This protein binds this small molecule.
Small molecule (SMILES): CC(=O)N[C@@H]1[C@@H](O)[C@H](O)[C@@H](CO)O[C@H]1O

Binding-site contacts:
Ligand atom O5 contacts residue ASN97 of chain 1.B at 2.2 Å (h-bond).
Ligand atom C1 contacts residue ASN97 of chain 1.B at 1.4 Å.
Ligand atom N2 contacts residue LYS96 of chain 1.B at 4.1 Å.
Ligand atom C8 contacts residue PHE98 of chain 1.B at 4.2 Å (hydrophobic).
Ligand atom O6 contacts residue ASN97 of chain 1.B at 4.2 Å.
Ligand atom C6 contacts residue ASN97 of chain 1.B at 4.5 Å.
Ligand atom N2 contacts residue ASN97 of chain 1.B at 3.0 Å (h-bond).
Ligand atom C4 contacts residue ASN97 of chain 1.B at 4.0 Å.
Ligand atom O7 contacts residue ASN97 of chain 1.B at 4.4 Å.
Ligand atom O7 contacts residue SER99 of chain 1.B at 4.3 Å.
Ligand atom C2 contacts residue ASN97 of chain 1.B at 2.4 Å.
Ligand atom O7 contacts residue PHE98 of chain 1.B at 4.1 Å.
Ligand atom C8 contacts residue ASN97 of chain 1.B at 3.4 Å.
Ligand atom C3 contacts residue ASN97 of chain 1.B at 3.7 Å.
Ligand atom C8 contacts residue LYS96 of chain 1.B at 3.9 Å.
Ligand atom C5 contacts residue ASN97 of chain 1.B at 3.5 Å.
Ligand atom C8 contacts residue ALA59 of chain 1.B at 4.4 Å (hydrophobic).
Ligand atom C7 contacts residue ASN97 of chain 1.B at 3.7 Å.
Ligand atom C7 contacts residue PHE98 of chain 1.B at 4.1 Å (hydrophobic).

Sequence of chain 1.B:
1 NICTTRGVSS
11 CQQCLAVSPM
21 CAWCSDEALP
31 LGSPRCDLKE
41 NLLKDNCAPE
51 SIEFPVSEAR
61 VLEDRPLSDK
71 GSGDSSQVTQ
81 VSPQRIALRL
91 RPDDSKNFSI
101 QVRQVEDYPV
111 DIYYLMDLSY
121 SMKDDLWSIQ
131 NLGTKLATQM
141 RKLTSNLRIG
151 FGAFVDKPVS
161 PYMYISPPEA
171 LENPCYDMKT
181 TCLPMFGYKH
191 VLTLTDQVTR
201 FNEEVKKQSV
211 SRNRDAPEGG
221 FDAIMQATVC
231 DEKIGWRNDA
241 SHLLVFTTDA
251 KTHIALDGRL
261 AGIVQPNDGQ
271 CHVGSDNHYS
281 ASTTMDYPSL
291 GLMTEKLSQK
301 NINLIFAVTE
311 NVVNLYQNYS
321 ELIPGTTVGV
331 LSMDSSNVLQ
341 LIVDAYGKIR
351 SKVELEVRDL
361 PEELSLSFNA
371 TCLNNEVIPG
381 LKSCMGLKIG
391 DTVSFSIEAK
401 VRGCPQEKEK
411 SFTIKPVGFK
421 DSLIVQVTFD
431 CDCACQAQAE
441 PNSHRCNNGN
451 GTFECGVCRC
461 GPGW